Binding-site contacts:
Ligand atom O2A contacts residue MG1 of chain 1.E at 2.6 Å.
Ligand atom O2G contacts residue GLY149 of chain 1.A at 3.2 Å (h-bond).
Ligand atom O1G contacts residue GLY146 of chain 1.A at 3.3 Å.
Ligand atom C8 contacts residue ASN66 of chain 1.A at 3.2 Å.
Ligand atom PG contacts residue MG1 of chain 1.E at 3.3 Å.
Ligand atom O2A contacts residue ASN66 of chain 1.A at 2.5 Å (h-bond).
Ligand atom O1G contacts residue ARG349 of chain 1.A at 2.3 Å (salt-bridge).
Ligand atom N6 contacts residue ASP105 of chain 1.A at 2.9 Å (salt-bridge).
Ligand atom O1B contacts residue ASN66 of chain 1.A at 2.9 Å (h-bond).
Ligand atom C5' contacts residue K1 of chain 1.F at 3.2 Å.
Ligand atom O2' contacts residue GLY126 of chain 1.A at 3.1 Å (h-bond).
Ligand atom N3B contacts residue GLY149 of chain 1.A at 2.9 Å (h-bond).
Ligand atom O1A contacts residue VAL150 of chain 1.A at 3.3 Å (h-bond).
Ligand atom O3' contacts residue SER125 of chain 1.A at 3.3 Å.
Ligand atom O2B contacts residue GLY146 of chain 1.A at 3.3 Å.
Ligand atom O1A contacts residue GLY151 of chain 1.A at 2.6 Å (h-bond).
Ligand atom N7 contacts residue ASN66 of chain 1.A at 3.3 Å (h-bond).
Ligand atom O1B contacts residue MG1 of chain 1.E at 2.1 Å.
Ligand atom O2G contacts residue GLY151 of chain 1.A at 3.1 Å (h-bond).
Ligand atom O3G contacts residue MG1 of chain 1.E at 2.0 Å.
Ligand atom O1B contacts residue GLY146 of chain 1.A at 3.5 Å.
Ligand atom O2B contacts residue SER127 of chain 1.A at 3.3 Å (h-bond).
Ligand atom O1A contacts residue PHE152 of chain 1.A at 2.9 Å (h-bond).
Ligand atom O2G contacts residue PHE148 of chain 1.A at 3.3 Å.
Ligand atom N3B contacts residue GLN147 of chain 1.A at 3.2 Å (h-bond).
Ligand atom N3B contacts residue PHE148 of chain 1.A at 3.2 Å (h-bond).
Ligand atom N1 contacts residue ALA70 of chain 1.A at 3.4 Å.
Ligand atom O5' contacts residue ASN66 of chain 1.A at 3.4 Å (h-bond).
Ligand atom N1 contacts residue THR198 of chain 1.A at 3.0 Å (h-bond).
Ligand atom O2' contacts residue LYS73 of chain 1.A at 3.2 Å (salt-bridge).
Ligand atom O3G contacts residue GLY151 of chain 1.A at 3.2 Å.
Ligand atom O3A contacts residue GLY149 of chain 1.A at 3.4 Å.
Ligand atom N3B contacts residue GLY146 of chain 1.A at 3.4 Å.
Ligand atom O2A contacts residue PHE152 of chain 1.A at 3.5 Å (h-bond).
Ligand atom O1G contacts residue GLN147 of chain 1.A at 3.2 Å (h-bond).
Ligand atom N3 contacts residue MET110 of chain 1.A at 3.3 Å (h-bond).
Ligand atom O3' contacts residue GLY126 of chain 1.A at 3.1 Å (h-bond).
Ligand atom O2G contacts residue VAL150 of chain 1.A at 3.2 Å (h-bond).
Ligand atom O2B contacts residue SER125 of chain 1.A at 3.2 Å.
Ligand atom O1A contacts residue GLY149 of chain 1.A at 3.1 Å.

Sequence of chain 1.A:
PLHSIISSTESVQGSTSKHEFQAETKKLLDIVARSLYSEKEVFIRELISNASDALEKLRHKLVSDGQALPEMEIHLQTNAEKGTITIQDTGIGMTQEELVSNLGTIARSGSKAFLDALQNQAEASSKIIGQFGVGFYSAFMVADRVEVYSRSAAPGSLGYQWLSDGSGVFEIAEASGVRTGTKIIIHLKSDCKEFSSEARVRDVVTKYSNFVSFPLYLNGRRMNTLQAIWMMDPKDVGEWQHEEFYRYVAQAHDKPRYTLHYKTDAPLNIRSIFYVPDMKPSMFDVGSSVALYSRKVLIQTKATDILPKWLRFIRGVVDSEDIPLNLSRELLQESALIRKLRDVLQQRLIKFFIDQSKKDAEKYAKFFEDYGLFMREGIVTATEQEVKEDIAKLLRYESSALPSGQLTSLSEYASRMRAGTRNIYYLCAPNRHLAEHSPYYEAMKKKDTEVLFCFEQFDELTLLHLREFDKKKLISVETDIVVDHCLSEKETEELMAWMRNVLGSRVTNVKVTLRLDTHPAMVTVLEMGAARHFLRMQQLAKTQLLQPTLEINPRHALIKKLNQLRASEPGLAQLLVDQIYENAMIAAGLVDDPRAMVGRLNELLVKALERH

This small molecule binds to this protein.
Small molecule (SMILES): Nc1ncnc2c1ncn2[C@@H]1O[C@H](CO[P](=O)(O)O[P](=O)(O)NP(=O)(O)O)[C@@H](O)[C@H]1O